Sequence of chain 1.B:
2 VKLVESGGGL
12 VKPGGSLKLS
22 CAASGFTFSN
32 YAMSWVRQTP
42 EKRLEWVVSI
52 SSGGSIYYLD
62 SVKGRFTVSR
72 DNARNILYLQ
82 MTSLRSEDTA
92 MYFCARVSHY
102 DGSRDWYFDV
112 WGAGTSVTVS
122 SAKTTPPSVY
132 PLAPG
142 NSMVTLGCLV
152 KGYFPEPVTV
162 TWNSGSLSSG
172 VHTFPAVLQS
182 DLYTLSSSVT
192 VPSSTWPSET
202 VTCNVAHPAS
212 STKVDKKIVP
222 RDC

This protein binds this small molecule.
Small molecule (SMILES): CCNC(=O)N(CCCN(C)C)[P](=O)(Cc1ccc(NC(=O)C(F)(F)F)cc1)O[C@@H](c1ccc([N+](=O)[O-])cc1)[C@@H](CO)NC(=O)C(Cl)Cl

Binding-site contacts:
Ligand atom CL2 contacts residue ASP102 of chain 1.B at 3.4 Å.
Ligand atom C8 contacts residue TRP107 of chain 1.B at 3.5 Å (hydrophobic).
Ligand atom F2 contacts residue SER50 of chain 1.B at 3.6 Å.
Ligand atom C13 contacts residue VAL99 of chain 1.A at 3.5 Å (hydrophobic).
Ligand atom C17 contacts residue GLY96 of chain 1.A at 3.1 Å.
Ligand atom CL1 contacts residue GLY103 of chain 1.B at 3.3 Å.
Ligand atom O1 contacts residue GLY103 of chain 1.B at 3.1 Å (h-bond).
Ligand atom F2 contacts residue PHE109 of chain 1.B at 3.4 Å.
Ligand atom O3 contacts residue VAL98 of chain 1.B at 3.5 Å.
Ligand atom O8 contacts residue SER50 of chain 1.B at 2.7 Å (h-bond).
Ligand atom C7 contacts residue TYR58 of chain 1.B at 3.7 Å (hydrophobic).
Ligand atom C11 contacts residue HIS100 of chain 1.B at 3.6 Å.
Ligand atom N2 contacts residue ALA33 of chain 1.B at 3.8 Å.
Ligand atom C14 contacts residue TYR58 of chain 1.B at 3.6 Å (hydrophobic).
Ligand atom O2 contacts residue HIS31 of chain 1.A at 3.2 Å.
Ligand atom C9 contacts residue TYR58 of chain 1.B at 3.7 Å (hydrophobic).
Ligand atom O4 contacts residue ALA33 of chain 1.B at 3.4 Å.
Ligand atom F3 contacts residue GLY96 of chain 1.A at 3.6 Å.
Ligand atom C14 contacts residue VAL99 of chain 1.A at 3.6 Å (hydrophobic).
Ligand atom F3 contacts residue PHE94 of chain 1.A at 3.7 Å.
Ligand atom O7 contacts residue TYR58 of chain 1.B at 2.9 Å (h-bond).
Ligand atom N3 contacts residue TRP107 of chain 1.B at 3.7 Å.
Ligand atom C19 contacts residue SER50 of chain 1.B at 3.7 Å.
Ligand atom F2 contacts residue TRP47 of chain 1.B at 3.7 Å.
Ligand atom F1 contacts residue VAL98 of chain 1.B at 3.4 Å.
Ligand atom C15 contacts residue SER97 of chain 1.A at 3.7 Å.
Ligand atom F3 contacts residue TRP107 of chain 1.B at 3.5 Å.
Ligand atom O3 contacts residue ALA33 of chain 1.B at 3.5 Å.
Ligand atom O1 contacts residue HIS100 of chain 1.B at 3.0 Å (h-bond).
Ligand atom N3 contacts residue GLY96 of chain 1.A at 3.5 Å (h-bond).
Ligand atom N2 contacts residue HIS100 of chain 1.B at 3.6 Å.
Ligand atom C10 contacts residue TRP107 of chain 1.B at 3.7 Å (hydrophobic).
Ligand atom F2 contacts residue PRO101 of chain 1.A at 3.8 Å.
Ligand atom C10 contacts residue HIS100 of chain 1.B at 3.7 Å.
Ligand atom O3 contacts residue HIS100 of chain 1.B at 3.6 Å.
Ligand atom C26 contacts residue SER32 of chain 1.A at 3.7 Å.
Ligand atom O4 contacts residue SER52 of chain 1.B at 3.7 Å.
Ligand atom O6 contacts residue HIS31 of chain 1.A at 2.7 Å (h-bond).
Ligand atom F1 contacts residue TRP107 of chain 1.B at 3.8 Å.
Ligand atom C8 contacts residue HIS100 of chain 1.B at 3.8 Å.

Sequence of chain 1.A:
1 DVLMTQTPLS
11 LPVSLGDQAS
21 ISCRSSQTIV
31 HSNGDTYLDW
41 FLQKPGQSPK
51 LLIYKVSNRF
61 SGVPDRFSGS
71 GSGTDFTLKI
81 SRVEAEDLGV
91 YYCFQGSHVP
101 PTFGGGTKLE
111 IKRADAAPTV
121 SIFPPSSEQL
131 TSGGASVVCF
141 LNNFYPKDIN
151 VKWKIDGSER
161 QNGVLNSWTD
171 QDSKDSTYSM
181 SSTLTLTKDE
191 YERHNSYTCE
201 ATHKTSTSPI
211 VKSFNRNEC